Binding-site contacts:
Ligand atom C9 contacts residue LEU157 of chain 1.B at 3.4 Å (hydrophobic).
Ligand atom C1 contacts residue GLY109 of chain 1.B at 3.3 Å.
Ligand atom C2 contacts residue LEU28 of chain 1.B at 3.3 Å (hydrophobic).
Ligand atom C21 contacts residue GLY29 of chain 1.B at 3.6 Å.
Ligand atom C contacts residue PRO107 of chain 1.B at 3.6 Å (hydrophobic).
Ligand atom C13 contacts residue VAL36 of chain 1.B at 3.6 Å (hydrophobic).
Ligand atom C8 contacts residue MET103 of chain 1.B at 3.6 Å (hydrophobic).
Ligand atom N contacts residue GLY109 of chain 1.B at 3.5 Å.
Ligand atom N6 contacts residue ASP168 of chain 1.B at 3.1 Å (salt-bridge).
Ligand atom N4 contacts residue LEU157 of chain 1.B at 3.6 Å.
Ligand atom N3 contacts residue LEU106 of chain 1.B at 2.8 Å (h-bond).
Ligand atom C22 contacts residue GLY29 of chain 1.B at 3.5 Å.
Ligand atom N5 contacts residue GLY167 of chain 1.B at 3.4 Å (h-bond).
Ligand atom C6 contacts residue LEU106 of chain 1.B at 3.4 Å (hydrophobic).
Ligand atom C7 contacts residue ALA53 of chain 1.B at 3.5 Å (hydrophobic).
Ligand atom N3 contacts residue PHE105 of chain 1.B at 3.6 Å.
Ligand atom C17 contacts residue ASP168 of chain 1.B at 3.1 Å.
Ligand atom C6 contacts residue ALA53 of chain 1.B at 3.6 Å (hydrophobic).
Ligand atom C16 contacts residue ASP168 of chain 1.B at 3.3 Å.
Ligand atom N2 contacts residue LEU106 of chain 1.B at 3.1 Å (h-bond).
Ligand atom C4 contacts residue GLY109 of chain 1.B at 3.6 Å.
Ligand atom C17 contacts residue ASP150 of chain 1.B at 3.5 Å.
Ligand atom C20 contacts residue GLY34 of chain 1.B at 3.4 Å.
Ligand atom C6 contacts residue GLU104 of chain 1.B at 3.2 Å.
Ligand atom O1 contacts residue GLY29 of chain 1.B at 3.5 Å.
Ligand atom C24 contacts residue VAL36 of chain 1.B at 3.6 Å (hydrophobic).
Ligand atom O contacts residue LEU106 of chain 1.B at 3.3 Å (h-bond).
Ligand atom N2 contacts residue PHE105 of chain 1.B at 3.6 Å.
Ligand atom C7 contacts residue LEU157 of chain 1.B at 3.4 Å (hydrophobic).
Ligand atom C6 contacts residue LEU157 of chain 1.B at 3.6 Å (hydrophobic).
Ligand atom O contacts residue GLY109 of chain 1.B at 3.3 Å.
Ligand atom C12 contacts residue ASP168 of chain 1.B at 3.6 Å.
Ligand atom C2 contacts residue GLU113 of chain 1.B at 3.4 Å.
Ligand atom C11 contacts residue GLY167 of chain 1.B at 2.8 Å.
Ligand atom C12 contacts residue VAL36 of chain 1.B at 3.5 Å (hydrophobic).
Ligand atom C contacts residue ARG26 of chain 1.B at 3.4 Å.
Ligand atom C22 contacts residue LEU28 of chain 1.B at 3.6 Å (hydrophobic).
Ligand atom C20 contacts residue LYS35 of chain 1.B at 3.6 Å.
Ligand atom N5 contacts residue ASP168 of chain 1.B at 2.8 Å (salt-bridge).
Ligand atom C18 contacts residue HIS32 of chain 1.B at 3.5 Å.

Sequence of chain 1.B:
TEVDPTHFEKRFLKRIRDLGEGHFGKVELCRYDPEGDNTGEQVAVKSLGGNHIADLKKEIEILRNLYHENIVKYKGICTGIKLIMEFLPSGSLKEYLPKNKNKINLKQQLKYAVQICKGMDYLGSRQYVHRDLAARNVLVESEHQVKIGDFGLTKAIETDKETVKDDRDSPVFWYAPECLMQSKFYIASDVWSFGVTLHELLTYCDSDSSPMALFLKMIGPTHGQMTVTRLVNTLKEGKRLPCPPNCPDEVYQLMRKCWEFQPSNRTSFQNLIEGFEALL

A small-molecule ligand and the protein it binds are described below.
Small molecule (SMILES): COc1nn(C)cc1Nc1ncc(C)c(-c2c[nH]c3c(NC(=O)c4cccnc4C)cccc23)n1